The protein below binds the small molecule below.
Small molecule (SMILES): O=c1[nH]cnc2nc[nH]c12

Sequence of chain 3.A:
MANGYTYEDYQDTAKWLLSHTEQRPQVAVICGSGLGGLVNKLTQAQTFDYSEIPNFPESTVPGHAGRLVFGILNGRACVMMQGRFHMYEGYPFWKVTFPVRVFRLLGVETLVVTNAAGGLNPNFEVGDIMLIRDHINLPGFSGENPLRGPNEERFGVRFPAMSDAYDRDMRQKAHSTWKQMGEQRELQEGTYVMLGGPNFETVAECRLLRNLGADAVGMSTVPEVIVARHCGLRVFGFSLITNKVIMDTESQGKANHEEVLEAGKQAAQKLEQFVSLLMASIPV

Binding-site contacts:
Ligand atom C2 contacts residue GLU201 of chain 3.A at 3.3 Å.
Ligand atom N7 contacts residue GLY118 of chain 3.A at 3.4 Å (h-bond).
Ligand atom N3 contacts residue VAL217 of chain 3.A at 3.5 Å (h-bond).
Ligand atom C8 contacts residue THR242 of chain 3.A at 3.5 Å.
Ligand atom C4 contacts residue VAL217 of chain 3.A at 3.7 Å (hydrophobic).
Ligand atom C2 contacts residue MET219 of chain 3.A at 3.9 Å (hydrophobic).
Ligand atom N9 contacts residue R1P1 of chain 3.B at 3.4 Å.
Ligand atom C4 contacts residue R1P1 of chain 3.B at 4.1 Å.
Ligand atom N3 contacts residue MET219 of chain 3.A at 4.0 Å.
Ligand atom O6 contacts residue PHE200 of chain 3.A at 3.8 Å.
Ligand atom C5 contacts residue ASN243 of chain 3.A at 3.9 Å.
Ligand atom C6 contacts residue GLY118 of chain 3.A at 3.8 Å.
Ligand atom C2 contacts residue VAL217 of chain 3.A at 3.8 Å (hydrophobic).
Ligand atom N7 contacts residue ASN243 of chain 3.A at 2.9 Å (h-bond).
Ligand atom N9 contacts residue GLY118 of chain 3.A at 3.9 Å.
Ligand atom O6 contacts residue GLY118 of chain 3.A at 3.8 Å.
Ligand atom C8 contacts residue ASN243 of chain 3.A at 3.8 Å.
Ligand atom C8 contacts residue ALA116 of chain 3.A at 3.7 Å (hydrophobic).
Ligand atom N7 contacts residue ALA117 of chain 3.A at 3.7 Å.
Ligand atom N1 contacts residue GLU201 of chain 3.A at 2.8 Å (salt-bridge).
Ligand atom N9 contacts residue VAL217 of chain 3.A at 4.1 Å.
Ligand atom O6 contacts residue ASN243 of chain 3.A at 3.1 Å (h-bond).
Ligand atom C4 contacts residue GLY118 of chain 3.A at 3.8 Å.
Ligand atom C5 contacts residue GLY118 of chain 3.A at 3.5 Å.
Ligand atom N9 contacts residue ALA116 of chain 3.A at 3.3 Å (h-bond).
Ligand atom C4 contacts residue PHE200 of chain 3.A at 4.1 Å (hydrophobic).
Ligand atom C2 contacts residue PHE200 of chain 3.A at 4.1 Å (hydrophobic).
Ligand atom C8 contacts residue GLY118 of chain 3.A at 3.6 Å.
Ligand atom N1 contacts residue PHE200 of chain 3.A at 3.5 Å.
Ligand atom C5 contacts residue PHE200 of chain 3.A at 3.7 Å (hydrophobic).
Ligand atom C6 contacts residue GLU201 of chain 3.A at 3.8 Å.
Ligand atom O6 contacts residue GLU201 of chain 3.A at 3.8 Å.
Ligand atom N9 contacts residue ALA117 of chain 3.A at 3.7 Å.
Ligand atom C8 contacts residue ALA117 of chain 3.A at 3.6 Å (hydrophobic).
Ligand atom N3 contacts residue R1P1 of chain 3.B at 4.0 Å.
Ligand atom C6 contacts residue PHE200 of chain 3.A at 3.6 Å (hydrophobic).
Ligand atom N1 contacts residue VAL217 of chain 3.A at 3.8 Å.
Ligand atom C8 contacts residue R1P1 of chain 3.B at 4.0 Å.
Ligand atom N7 contacts residue THR242 of chain 3.A at 3.7 Å.
Ligand atom N3 contacts residue GLY218 of chain 3.A at 3.5 Å.